A protein and the small-molecule ligand that binds it are described below.
Small molecule (SMILES): Nc1ncccc1CO

Binding-site contacts:
Ligand atom C5 contacts residue THR311 of chain 1.A at 3.2 Å.
Ligand atom C contacts residue ASP170 of chain 1.A at 4.0 Å.
Ligand atom C2 contacts residue GLY169 of chain 1.A at 4.3 Å.
Ligand atom C2 contacts residue TYR168 of chain 1.A at 3.9 Å (hydrophobic).
Ligand atom N1 contacts residue ASP124 of chain 1.A at 2.9 Å (salt-bridge).
Ligand atom C1 contacts residue TYR168 of chain 1.A at 3.0 Å (hydrophobic).
Ligand atom C5 contacts residue GLY310 of chain 1.A at 4.2 Å.
Ligand atom N contacts residue GLY310 of chain 1.A at 4.2 Å.
Ligand atom C5 contacts residue GLY169 of chain 1.A at 4.2 Å.
Ligand atom C contacts residue SER172 of chain 1.A at 4.2 Å.
Ligand atom C3 contacts residue GLY310 of chain 1.A at 3.7 Å.
Ligand atom N contacts residue SER127 of chain 1.A at 4.5 Å.
Ligand atom C4 contacts residue ASP124 of chain 1.A at 3.4 Å.
Ligand atom C1 contacts residue GLY169 of chain 1.A at 4.1 Å.
Ligand atom O contacts residue TYR168 of chain 1.A at 4.4 Å.
Ligand atom C2 contacts residue GLY310 of chain 1.A at 3.9 Å.
Ligand atom N1 contacts residue THR311 of chain 1.A at 3.9 Å.
Ligand atom N contacts residue ASP124 of chain 1.A at 2.4 Å (salt-bridge).
Ligand atom C5 contacts residue ASP308 of chain 1.A at 4.0 Å.
Ligand atom C1 contacts residue ASP170 of chain 1.A at 3.6 Å.
Ligand atom N1 contacts residue GLY310 of chain 1.A at 3.8 Å.
Ligand atom C3 contacts residue TYR168 of chain 1.A at 3.8 Å (hydrophobic).
Ligand atom N contacts residue TYR168 of chain 1.A at 3.2 Å.
Ligand atom N1 contacts residue ASP308 of chain 1.A at 3.0 Å (salt-bridge).
Ligand atom O contacts residue GLY169 of chain 1.A at 3.3 Å.
Ligand atom C4 contacts residue TYR168 of chain 1.A at 2.7 Å (hydrophobic).
Ligand atom O contacts residue THR311 of chain 1.A at 4.1 Å.
Ligand atom C3 contacts residue ASP124 of chain 1.A at 3.1 Å.
Ligand atom C contacts residue TYR168 of chain 1.A at 2.8 Å (hydrophobic).
Ligand atom C4 contacts residue LEU214 of chain 1.A at 3.7 Å (hydrophobic).
Ligand atom N contacts residue LEU214 of chain 1.A at 4.2 Å.
Ligand atom C3 contacts residue ASP308 of chain 1.A at 4.2 Å.
Ligand atom O contacts residue ASP170 of chain 1.A at 3.5 Å (salt-bridge).
Ligand atom C2 contacts residue THR311 of chain 1.A at 4.3 Å.
Ligand atom N1 contacts residue GLY126 of chain 1.A at 4.4 Å.
Ligand atom C2 contacts residue ASP124 of chain 1.A at 4.5 Å.
Ligand atom C3 contacts residue THR311 of chain 1.A at 4.5 Å.

Sequence of chain 1.A:
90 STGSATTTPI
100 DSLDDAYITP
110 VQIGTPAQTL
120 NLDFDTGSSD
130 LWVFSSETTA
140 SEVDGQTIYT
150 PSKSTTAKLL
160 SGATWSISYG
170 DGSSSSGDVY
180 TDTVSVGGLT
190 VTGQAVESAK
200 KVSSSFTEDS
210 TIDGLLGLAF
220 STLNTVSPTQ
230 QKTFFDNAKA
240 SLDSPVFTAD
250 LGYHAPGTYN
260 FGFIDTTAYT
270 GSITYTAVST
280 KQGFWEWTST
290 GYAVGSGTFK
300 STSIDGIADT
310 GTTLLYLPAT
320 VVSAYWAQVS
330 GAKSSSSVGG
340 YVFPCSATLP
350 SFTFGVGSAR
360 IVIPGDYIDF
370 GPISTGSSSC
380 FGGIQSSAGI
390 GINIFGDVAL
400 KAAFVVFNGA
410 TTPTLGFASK